Sequence of chain 1.A:
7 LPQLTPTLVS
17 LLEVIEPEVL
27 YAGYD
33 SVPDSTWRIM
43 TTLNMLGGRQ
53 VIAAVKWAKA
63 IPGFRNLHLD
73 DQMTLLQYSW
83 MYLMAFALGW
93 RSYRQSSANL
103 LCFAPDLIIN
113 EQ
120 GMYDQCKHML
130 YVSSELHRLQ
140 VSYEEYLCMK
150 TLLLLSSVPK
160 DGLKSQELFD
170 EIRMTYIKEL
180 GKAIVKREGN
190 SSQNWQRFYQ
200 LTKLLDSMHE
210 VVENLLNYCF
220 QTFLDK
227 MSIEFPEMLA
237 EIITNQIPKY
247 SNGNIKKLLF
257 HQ

Binding-site contacts:
Ligand atom C27 contacts residue GLN52 of chain 1.A at 3.2 Å.
Ligand atom C22 contacts residue GLN52 of chain 1.A at 3.3 Å.
Ligand atom F1 contacts residue LEU45 of chain 1.A at 3.4 Å.
Ligand atom O4 contacts residue ALA89 of chain 1.A at 3.4 Å.
Ligand atom N1 contacts residue LEU45 of chain 1.A at 3.7 Å.
Ligand atom N4 contacts residue ALA89 of chain 1.A at 3.3 Å.
Ligand atom C24 contacts residue LEU90 of chain 1.A at 3.5 Å (hydrophobic).
Ligand atom C17 contacts residue ALA87 of chain 1.A at 3.7 Å (hydrophobic).
Ligand atom C16 contacts residue MET86 of chain 1.A at 3.7 Å (hydrophobic).
Ligand atom C32 contacts residue GLN52 of chain 1.A at 3.4 Å.
Ligand atom C9 contacts residue CYS218 of chain 1.A at 3.6 Å (hydrophobic).
Ligand atom C10 contacts residue MET42 of chain 1.A at 3.6 Å (hydrophobic).
Ligand atom F2 contacts residue LEU235 of chain 1.A at 2.9 Å.
Ligand atom O3 contacts residue GLN52 of chain 1.A at 3.0 Å.
Ligand atom O2 contacts residue ASN46 of chain 1.A at 3.0 Å (h-bond).
Ligand atom C6 contacts residue MET42 of chain 1.A at 3.7 Å (hydrophobic).
Ligand atom C29 contacts residue LEU85 of chain 1.A at 3.4 Å (hydrophobic).
Ligand atom N4 contacts residue GLN52 of chain 1.A at 3.7 Å.
Ligand atom F4 contacts residue CYS218 of chain 1.A at 3.4 Å.
Ligand atom C11 contacts residue ASN46 of chain 1.A at 3.1 Å.
Ligand atom C1 contacts residue MET83 of chain 1.A at 3.6 Å (hydrophobic).
Ligand atom O2 contacts residue LEU45 of chain 1.A at 2.5 Å (h-bond).
Ligand atom C23 contacts residue PHE105 of chain 1.A at 3.6 Å (hydrophobic).
Ligand atom C25 contacts residue GLN52 of chain 1.A at 3.7 Å.
Ligand atom C26 contacts residue GLN52 of chain 1.A at 3.1 Å.
Ligand atom N2 contacts residue GLN52 of chain 1.A at 3.6 Å (h-bond).
Ligand atom C4 contacts residue GLN124 of chain 1.A at 3.7 Å.
Ligand atom O4 contacts residue ARG93 of chain 1.A at 3.5 Å (salt-bridge).
Ligand atom C25 contacts residue ALA89 of chain 1.A at 3.2 Å (hydrophobic).
Ligand atom N5 contacts residue PRO23 of chain 1.A at 2.9 Å.
Ligand atom O3 contacts residue MET86 of chain 1.A at 3.3 Å.
Ligand atom N3 contacts residue GLN52 of chain 1.A at 3.0 Å (h-bond).
Ligand atom C28 contacts residue GLN52 of chain 1.A at 3.1 Å.
Ligand atom C25 contacts residue LEU90 of chain 1.A at 3.8 Å (hydrophobic).
Ligand atom F2 contacts residue LEU45 of chain 1.A at 3.6 Å.
Ligand atom F2 contacts residue ASN46 of chain 1.A at 3.6 Å.
Ligand atom C29 contacts residue ALA89 of chain 1.A at 3.4 Å (hydrophobic).
Ligand atom N3 contacts residue LEU48 of chain 1.A at 3.6 Å.
Ligand atom N5 contacts residue GLU22 of chain 1.A at 3.4 Å (salt-bridge).
Ligand atom C18 contacts residue MET86 of chain 1.A at 3.4 Å (hydrophobic).

A protein and the small-molecule ligand that binds it are described below.
Small molecule (SMILES): COc1ccc(F)cc1C(C)(C)C[C@@](O)(CNc1cc(C)cc2c1cnn2-c1cccc(C(=O)N2CCC[C@@H]2C(N)=O)c1)C(F)(F)F